Sequence of chain 1.A:
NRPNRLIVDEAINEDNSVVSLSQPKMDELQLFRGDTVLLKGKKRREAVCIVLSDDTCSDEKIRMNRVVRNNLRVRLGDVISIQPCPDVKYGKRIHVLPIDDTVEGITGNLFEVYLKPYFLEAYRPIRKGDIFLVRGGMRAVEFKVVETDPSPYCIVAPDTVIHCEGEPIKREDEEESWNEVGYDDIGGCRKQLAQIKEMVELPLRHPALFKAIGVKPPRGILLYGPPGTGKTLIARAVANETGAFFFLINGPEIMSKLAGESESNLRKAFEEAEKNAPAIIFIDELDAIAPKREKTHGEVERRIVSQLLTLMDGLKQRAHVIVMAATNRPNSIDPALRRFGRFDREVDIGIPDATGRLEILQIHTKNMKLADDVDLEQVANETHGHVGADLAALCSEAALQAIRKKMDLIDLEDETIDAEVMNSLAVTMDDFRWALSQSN

Binding-site contacts:
Ligand atom C8 contacts residue GLY248 of chain 1.A at 3.3 Å.
Ligand atom O1G contacts residue PRO247 of chain 1.A at 3.2 Å.
Ligand atom O2B contacts residue MG1 of chain 1.F at 2.8 Å.
Ligand atom N6 contacts residue THR249 of chain 1.A at 3.4 Å (h-bond).
Ligand atom N3B contacts residue MG1 of chain 1.F at 3.6 Å.
Ligand atom N7 contacts residue THR249 of chain 1.A at 3.2 Å (h-bond).
Ligand atom N1 contacts residue GLY207 of chain 1.A at 2.9 Å (h-bond).
Ligand atom N9 contacts residue ALA409 of chain 1.A at 3.6 Å.
Ligand atom O1B contacts residue GLY250 of chain 1.A at 3.2 Å (h-bond).
Ligand atom C1' contacts residue ALA409 of chain 1.A at 3.6 Å (hydrophobic).
Ligand atom O1A contacts residue THR252 of chain 1.A at 3.4 Å (h-bond).
Ligand atom PG contacts residue MG1 of chain 1.F at 3.0 Å.
Ligand atom N6 contacts residue GLY207 of chain 1.A at 3.3 Å (h-bond).
Ligand atom O2G contacts residue LYS251 of chain 1.A at 2.7 Å (salt-bridge).
Ligand atom O2A contacts residue THR252 of chain 1.A at 3.4 Å.
Ligand atom N7 contacts residue GLY250 of chain 1.A at 3.2 Å.
Ligand atom O2B contacts residue THR252 of chain 1.A at 2.3 Å (h-bond).
Ligand atom O3' contacts residue LEU253 of chain 1.A at 3.3 Å.
Ligand atom N9 contacts residue GLY408 of chain 1.A at 3.6 Å.
Ligand atom O2B contacts residue LYS251 of chain 1.A at 3.3 Å (salt-bridge).
Ligand atom N3 contacts residue HIS384 of chain 1.A at 3.1 Å (h-bond).
Ligand atom O2' contacts residue HIS384 of chain 1.A at 3.5 Å.
Ligand atom O1B contacts residue LYS251 of chain 1.A at 2.6 Å (salt-bridge).
Ligand atom C8 contacts residue GLY408 of chain 1.A at 3.6 Å.
Ligand atom C2 contacts residue ASP205 of chain 1.A at 3.5 Å.
Ligand atom N3B contacts residue GLY248 of chain 1.A at 3.5 Å (h-bond).
Ligand atom O2G contacts residue MG1 of chain 1.F at 3.1 Å.
Ligand atom O1B contacts residue GLY248 of chain 1.A at 3.2 Å (h-bond).
Ligand atom O3G contacts residue MG1 of chain 1.F at 1.8 Å.
Ligand atom N7 contacts residue GLY248 of chain 1.A at 3.6 Å.
Ligand atom O2A contacts residue LEU253 of chain 1.A at 2.6 Å (h-bond).
Ligand atom N1 contacts residue ILE380 of chain 1.A at 3.6 Å.
Ligand atom PB contacts residue LYS251 of chain 1.A at 3.5 Å.
Ligand atom PB contacts residue THR252 of chain 1.A at 3.4 Å.
Ligand atom O4' contacts residue ALA409 of chain 1.A at 3.2 Å.
Ligand atom C8 contacts residue ALA409 of chain 1.A at 3.6 Å (hydrophobic).
Ligand atom O1B contacts residue THR249 of chain 1.A at 2.9 Å (h-bond).
Ligand atom O3A contacts residue GLY250 of chain 1.A at 3.3 Å (h-bond).
Ligand atom O3A contacts residue LYS251 of chain 1.A at 3.2 Å (salt-bridge).
Ligand atom O3G contacts residue THR252 of chain 1.A at 2.9 Å (h-bond).

The small molecule below binds the protein below.
Small molecule (SMILES): Nc1ncnc2c1ncn2[C@@H]1O[C@H](CO[P](=O)(O)O[P](=O)(O)NP(=O)(O)O)[C@@H](O)[C@H]1O